Sequence of chain 1.K:
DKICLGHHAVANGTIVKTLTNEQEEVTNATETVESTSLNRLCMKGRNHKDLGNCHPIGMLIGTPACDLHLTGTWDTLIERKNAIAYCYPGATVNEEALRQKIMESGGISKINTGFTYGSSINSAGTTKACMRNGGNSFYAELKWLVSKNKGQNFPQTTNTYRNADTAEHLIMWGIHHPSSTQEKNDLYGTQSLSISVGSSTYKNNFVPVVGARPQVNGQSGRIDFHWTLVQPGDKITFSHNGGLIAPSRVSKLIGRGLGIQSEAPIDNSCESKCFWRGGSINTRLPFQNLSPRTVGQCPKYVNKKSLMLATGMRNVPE

This small molecule binds to this protein.
Small molecule (SMILES): CC(=O)N[C@@H]1[C@@H](O)[C@H](O)[C@@H](CO)O[C@H]1O

Binding-site contacts:
Ligand atom C4 contacts residue ASN30 of chain 1.K at 4.2 Å.
Ligand atom C3 contacts residue ASN30 of chain 1.K at 3.7 Å.
Ligand atom C7 contacts residue ASN30 of chain 1.K at 3.1 Å.
Ligand atom O7 contacts residue ASN30 of chain 1.K at 3.3 Å (h-bond).
Ligand atom N2 contacts residue ASN30 of chain 1.K at 2.7 Å (h-bond).
Ligand atom C2 contacts residue ASN30 of chain 1.K at 2.4 Å.
Ligand atom C5 contacts residue ASN30 of chain 1.K at 3.7 Å.
Ligand atom C1 contacts residue THR313 of chain 1.K at 4.2 Å.
Ligand atom O5 contacts residue THR313 of chain 1.K at 3.9 Å.
Ligand atom C1 contacts residue ASN30 of chain 1.K at 1.4 Å.
Ligand atom C8 contacts residue ASN30 of chain 1.K at 4.1 Å.
Ligand atom O5 contacts residue ASN30 of chain 1.K at 2.4 Å (h-bond).
Ligand atom C8 contacts residue THR29 of chain 1.K at 4.2 Å.